A small-molecule ligand and the protein it binds are described below.
Small molecule (SMILES): CCO/N=C/c1ccc(OCC[C@@H](C)CCN2CCN(c3ccncc3)C2=O)cc1

Sequence of chain 48.A:
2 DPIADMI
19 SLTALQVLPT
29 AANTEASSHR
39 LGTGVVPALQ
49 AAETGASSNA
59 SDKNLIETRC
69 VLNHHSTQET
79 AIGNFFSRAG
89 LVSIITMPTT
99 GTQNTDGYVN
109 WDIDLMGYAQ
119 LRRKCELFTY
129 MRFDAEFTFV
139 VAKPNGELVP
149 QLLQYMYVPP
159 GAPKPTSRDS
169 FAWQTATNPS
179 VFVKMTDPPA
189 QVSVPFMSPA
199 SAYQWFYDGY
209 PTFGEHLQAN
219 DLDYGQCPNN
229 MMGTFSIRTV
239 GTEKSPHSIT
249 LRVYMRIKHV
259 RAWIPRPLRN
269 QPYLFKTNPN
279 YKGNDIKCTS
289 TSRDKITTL

Binding-site contacts:
Ligand atom CAR contacts residue TYR201 of chain 48.A at 3.5 Å (hydrophobic).
Ligand atom CAG contacts residue TRP203 of chain 48.A at 3.7 Å (hydrophobic).
Ligand atom CAG contacts residue GLN202 of chain 48.A at 3.5 Å.
Ligand atom CAZ contacts residue ILE111 of chain 48.A at 3.9 Å (hydrophobic).
Ligand atom CAK contacts residue PHE135 of chain 48.A at 3.3 Å (hydrophobic).
Ligand atom CAS contacts residue ASN228 of chain 48.A at 3.5 Å.
Ligand atom CBB contacts residue LEU113 of chain 48.A at 3.7 Å (hydrophobic).
Ligand atom CAI contacts residue PHE135 of chain 48.A at 3.5 Å (hydrophobic).
Ligand atom CAA contacts residue PRO177 of chain 48.A at 3.2 Å (hydrophobic).
Ligand atom CAL contacts residue ILE111 of chain 48.A at 3.9 Å (hydrophobic).
Ligand atom CAH contacts residue MET114 of chain 48.A at 3.5 Å (hydrophobic).
Ligand atom CAR contacts residue ASN228 of chain 48.A at 3.7 Å.
Ligand atom CAF contacts residue MET114 of chain 48.A at 3.1 Å (hydrophobic).
Ligand atom NBD contacts residue ASN228 of chain 48.A at 3.7 Å.
Ligand atom CAN contacts residue PHE135 of chain 48.A at 3.8 Å (hydrophobic).
Ligand atom CBA contacts residue ASN228 of chain 48.A at 3.7 Å.
Ligand atom OAC contacts residue ASP112 of chain 48.A at 3.8 Å.
Ligand atom CAM contacts residue TYR155 of chain 48.A at 3.9 Å (hydrophobic).
Ligand atom CAJ contacts residue TYR155 of chain 48.A at 3.5 Å (hydrophobic).
Ligand atom CAS contacts residue TRP203 of chain 48.A at 3.4 Å (hydrophobic).
Ligand atom CAG contacts residue ASN228 of chain 48.A at 3.3 Å.
Ligand atom OAW contacts residue MET195 of chain 48.A at 3.4 Å.
Ligand atom NBC contacts residue ASN228 of chain 48.A at 3.7 Å.
Ligand atom CAE contacts residue ASN228 of chain 48.A at 3.6 Å.
Ligand atom CAD contacts residue PHE137 of chain 48.A at 3.9 Å (hydrophobic).
Ligand atom OAC contacts residue LEU113 of chain 48.A at 3.4 Å (h-bond).
Ligand atom CAP contacts residue LEU113 of chain 48.A at 3.6 Å (hydrophobic).
Ligand atom CAN contacts residue ILE111 of chain 48.A at 3.8 Å (hydrophobic).
Ligand atom NAT contacts residue TYR155 of chain 48.A at 3.9 Å.
Ligand atom NAU contacts residue MET114 of chain 48.A at 3.9 Å.
Ligand atom CAS contacts residue TYR201 of chain 48.A at 3.9 Å (hydrophobic).
Ligand atom CAL contacts residue TYR155 of chain 48.A at 3.4 Å (hydrophobic).
Ligand atom CAA contacts residue VAL179 of chain 48.A at 3.5 Å (hydrophobic).
Ligand atom CAE contacts residue GLN202 of chain 48.A at 3.6 Å.
Ligand atom CAF contacts residue ASP112 of chain 48.A at 3.9 Å.
Ligand atom CAO contacts residue MET230 of chain 48.A at 3.6 Å (hydrophobic).
Ligand atom CAX contacts residue ASN228 of chain 48.A at 3.8 Å.
Ligand atom NBD contacts residue TRP203 of chain 48.A at 3.6 Å.
Ligand atom CAQ contacts residue LEU113 of chain 48.A at 3.6 Å (hydrophobic).
Ligand atom CBA contacts residue TRP203 of chain 48.A at 3.8 Å (hydrophobic).

Sequence of chain 48.C:
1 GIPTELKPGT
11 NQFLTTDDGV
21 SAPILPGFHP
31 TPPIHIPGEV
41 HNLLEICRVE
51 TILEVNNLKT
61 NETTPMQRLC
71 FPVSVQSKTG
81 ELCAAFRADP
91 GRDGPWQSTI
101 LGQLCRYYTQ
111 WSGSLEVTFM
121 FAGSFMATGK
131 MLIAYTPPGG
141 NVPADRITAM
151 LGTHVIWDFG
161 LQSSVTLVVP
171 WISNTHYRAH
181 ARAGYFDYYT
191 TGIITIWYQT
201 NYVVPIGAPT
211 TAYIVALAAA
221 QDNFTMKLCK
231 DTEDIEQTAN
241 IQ

Sequence of chain 49.C:
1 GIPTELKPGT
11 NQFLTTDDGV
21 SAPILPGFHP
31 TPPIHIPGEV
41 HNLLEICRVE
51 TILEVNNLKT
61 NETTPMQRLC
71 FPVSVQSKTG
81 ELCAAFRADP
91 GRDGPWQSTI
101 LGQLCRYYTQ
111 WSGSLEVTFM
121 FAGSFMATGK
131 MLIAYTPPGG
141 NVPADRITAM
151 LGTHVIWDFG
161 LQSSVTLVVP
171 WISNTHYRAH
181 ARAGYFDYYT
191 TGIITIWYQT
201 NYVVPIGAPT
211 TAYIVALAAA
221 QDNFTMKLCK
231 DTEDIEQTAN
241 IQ